Sequence of chain 1.A:
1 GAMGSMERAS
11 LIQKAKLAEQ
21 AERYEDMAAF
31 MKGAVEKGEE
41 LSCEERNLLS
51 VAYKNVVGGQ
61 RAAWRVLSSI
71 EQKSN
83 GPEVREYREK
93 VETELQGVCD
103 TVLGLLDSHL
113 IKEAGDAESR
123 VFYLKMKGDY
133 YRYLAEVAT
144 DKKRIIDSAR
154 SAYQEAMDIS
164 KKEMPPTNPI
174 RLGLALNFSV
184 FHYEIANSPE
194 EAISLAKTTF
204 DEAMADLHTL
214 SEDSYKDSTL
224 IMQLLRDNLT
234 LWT

This small molecule binds to this protein.
Small molecule (SMILES): [H]/N=C(/N)c1cc(-c2ccccc2)c(-c2cnc[nH]2)s1

Binding-site contacts:
Ligand atom N08 contacts residue LEU48 of chain 1.A at 3.5 Å.
Ligand atom C02 contacts residue ASN47 of chain 1.A at 3.9 Å.
Ligand atom C06 contacts residue GLU19 of chain 1.A at 3.5 Å.
Ligand atom C15 contacts residue GLU44 of chain 1.A at 4.1 Å.
Ligand atom C19 contacts residue GLU44 of chain 1.A at 3.8 Å.
Ligand atom C04 contacts residue ASN47 of chain 1.A at 4.0 Å.
Ligand atom S01 contacts residue ASN47 of chain 1.A at 4.2 Å.
Ligand atom C19 contacts residue CYS43 of chain 1.A at 3.9 Å (hydrophobic).
Ligand atom C05 contacts residue ASN47 of chain 1.A at 4.3 Å.
Ligand atom N07 contacts residue GLU19 of chain 1.A at 2.6 Å (salt-bridge).
Ligand atom C09 contacts residue ASN47 of chain 1.A at 4.0 Å.
Ligand atom N07 contacts residue VAL51 of chain 1.A at 3.8 Å.
Ligand atom C15 contacts residue ASN47 of chain 1.A at 4.4 Å.
Ligand atom C11 contacts residue ASN47 of chain 1.A at 4.2 Å.
Ligand atom C03 contacts residue ASN47 of chain 1.A at 3.8 Å.
Ligand atom N16 contacts residue GLU44 of chain 1.A at 3.8 Å.
Ligand atom N08 contacts residue GLU19 of chain 1.A at 2.8 Å (salt-bridge).
Ligand atom N18 contacts residue GLU44 of chain 1.A at 3.8 Å.
Ligand atom S01 contacts residue GLU44 of chain 1.A at 4.2 Å.
Ligand atom C06 contacts residue VAL51 of chain 1.A at 4.5 Å (hydrophobic).
Ligand atom C06 contacts residue LEU48 of chain 1.A at 4.4 Å (hydrophobic).
Ligand atom C19 contacts residue ASN47 of chain 1.A at 3.8 Å.
Ligand atom N18 contacts residue CYS43 of chain 1.A at 3.9 Å.
Ligand atom C17 contacts residue GLU44 of chain 1.A at 3.8 Å.
Ligand atom C10 contacts residue ASN47 of chain 1.A at 3.5 Å.